This protein binds this small molecule.
Small molecule (SMILES): O=C(NCc1ccc(Cl)cc1Cl)N1CCC(Oc2ncccn2)CC1

Binding-site contacts:
Ligand atom C12 contacts residue TRP336 of chain 2.A at 3.8 Å (hydrophobic).
Ligand atom C4 contacts residue ASP335 of chain 2.A at 3.5 Å.
Ligand atom C6 contacts residue PHE267 of chain 2.A at 3.8 Å (hydrophobic).
Ligand atom C21 contacts residue PRO361 of chain 2.A at 3.8 Å (hydrophobic).
Ligand atom N22 contacts residue MET339 of chain 2.A at 3.5 Å.
Ligand atom C15 contacts residue ASP335 of chain 2.A at 3.1 Å.
Ligand atom N18 contacts residue LEU499 of chain 2.A at 3.4 Å.
Ligand atom N10 contacts residue TRP336 of chain 2.A at 3.8 Å.
Ligand atom C14 contacts residue LEU499 of chain 2.A at 3.7 Å (hydrophobic).
Ligand atom C6 contacts residue ASP335 of chain 2.A at 3.2 Å.
Ligand atom O9 contacts residue GLN384 of chain 2.A at 3.9 Å.
Ligand atom C12 contacts residue GLN384 of chain 2.A at 3.7 Å.
Ligand atom N7 contacts residue TRP336 of chain 2.A at 3.9 Å.
Ligand atom C19 contacts residue MET503 of chain 2.A at 3.7 Å (hydrophobic).
Ligand atom CL24 contacts residue PHE267 of chain 2.A at 3.5 Å.
Ligand atom N7 contacts residue ASP335 of chain 2.A at 2.4 Å (salt-bridge).
Ligand atom C4 contacts residue HIS524 of chain 2.A at 3.2 Å.
Ligand atom CL1 contacts residue MET419 of chain 2.A at 3.9 Å.
Ligand atom C19 contacts residue LEU499 of chain 2.A at 3.2 Å (hydrophobic).
Ligand atom C21 contacts residue ILE363 of chain 2.A at 3.8 Å (hydrophobic).
Ligand atom C6 contacts residue TYR466 of chain 2.A at 3.0 Å (hydrophobic).
Ligand atom O9 contacts residue TYR466 of chain 2.A at 3.1 Å (h-bond).
Ligand atom O9 contacts residue TYR383 of chain 2.A at 2.9 Å (h-bond).
Ligand atom O16 contacts residue MET339 of chain 2.A at 3.2 Å.
Ligand atom C8 contacts residue TYR466 of chain 2.A at 3.5 Å (hydrophobic).
Ligand atom C15 contacts residue TRP336 of chain 2.A at 3.9 Å (hydrophobic).
Ligand atom C8 contacts residue TRP336 of chain 2.A at 3.9 Å (hydrophobic).
Ligand atom CL1 contacts residue PHE497 of chain 2.A at 3.6 Å.
Ligand atom C5 contacts residue ASP335 of chain 2.A at 3.6 Å.
Ligand atom CL1 contacts residue HIS524 of chain 2.A at 3.7 Å.
Ligand atom C8 contacts residue ASP335 of chain 2.A at 3.4 Å.
Ligand atom C5 contacts residue HIS524 of chain 2.A at 3.7 Å.
Ligand atom C2 contacts residue HIS524 of chain 2.A at 3.6 Å.
Ligand atom C3 contacts residue HIS524 of chain 2.A at 3.2 Å.
Ligand atom C11 contacts residue GLN384 of chain 2.A at 3.1 Å.
Ligand atom C20 contacts residue MET503 of chain 2.A at 3.1 Å (hydrophobic).
Ligand atom C17 contacts residue MET339 of chain 2.A at 3.9 Å (hydrophobic).
Ligand atom C3 contacts residue VAL498 of chain 2.A at 3.5 Å (hydrophobic).
Ligand atom N10 contacts residue ASP335 of chain 2.A at 3.7 Å.
Ligand atom N7 contacts residue TYR466 of chain 2.A at 3.4 Å (h-bond).

Sequence of chain 2.A:
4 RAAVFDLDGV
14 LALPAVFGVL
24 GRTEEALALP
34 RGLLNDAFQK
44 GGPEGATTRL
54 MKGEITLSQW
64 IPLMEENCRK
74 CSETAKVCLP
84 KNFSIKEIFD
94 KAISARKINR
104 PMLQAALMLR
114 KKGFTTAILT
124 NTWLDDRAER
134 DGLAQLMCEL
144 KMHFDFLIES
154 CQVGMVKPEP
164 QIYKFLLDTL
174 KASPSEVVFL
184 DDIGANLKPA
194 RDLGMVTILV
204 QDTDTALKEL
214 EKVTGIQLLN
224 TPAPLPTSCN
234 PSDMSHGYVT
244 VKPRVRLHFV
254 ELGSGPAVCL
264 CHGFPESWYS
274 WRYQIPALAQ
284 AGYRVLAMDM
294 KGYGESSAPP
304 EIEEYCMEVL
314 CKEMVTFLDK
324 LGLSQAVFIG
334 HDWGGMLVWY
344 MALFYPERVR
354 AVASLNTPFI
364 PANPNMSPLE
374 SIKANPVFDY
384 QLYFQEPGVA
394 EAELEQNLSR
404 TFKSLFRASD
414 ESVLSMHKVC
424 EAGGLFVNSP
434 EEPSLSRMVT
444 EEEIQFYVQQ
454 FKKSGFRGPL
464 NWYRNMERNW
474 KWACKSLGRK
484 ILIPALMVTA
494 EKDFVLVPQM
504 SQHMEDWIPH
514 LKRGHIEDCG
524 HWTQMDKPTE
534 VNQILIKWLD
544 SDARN